Binding-site contacts:
Ligand atom C1 contacts residue THR50 of chain 1.GB at 4.0 Å.
Ligand atom O5 contacts residue THR50 of chain 1.GB at 3.4 Å.
Ligand atom C7 contacts residue TYR59 of chain 1.GB at 3.3 Å (hydrophobic).
Ligand atom C8 contacts residue ASN114 of chain 1.GB at 4.1 Å.
Ligand atom C6 contacts residue THR50 of chain 1.GB at 3.5 Å.
Ligand atom C6 contacts residue GLY53 of chain 1.GB at 3.8 Å.
Ligand atom C7 contacts residue TYR139 of chain 1.GB at 4.0 Å (hydrophobic).
Ligand atom C2 contacts residue ASN48 of chain 1.GB at 2.5 Å.
Ligand atom N2 contacts residue ASN48 of chain 1.GB at 2.8 Å (h-bond).
Ligand atom C8 contacts residue ASN48 of chain 1.GB at 4.4 Å.
Ligand atom C8 contacts residue SER55 of chain 1.GB at 3.0 Å.
Ligand atom O5 contacts residue ASN48 of chain 1.GB at 2.4 Å (h-bond).
Ligand atom O6 contacts residue SER52 of chain 1.GB at 4.3 Å.
Ligand atom N2 contacts residue TYR139 of chain 1.GB at 3.9 Å.
Ligand atom O3 contacts residue LYS112 of chain 1.GB at 4.4 Å.
Ligand atom C8 contacts residue PHE115 of chain 1.GB at 3.9 Å (hydrophobic).
Ligand atom O7 contacts residue TYR59 of chain 1.GB at 2.6 Å (h-bond).
Ligand atom C8 contacts residue THR57 of chain 1.GB at 3.9 Å.
Ligand atom O1S6 contacts residue SER52 of chain 1.GB at 3.3 Å (h-bond).
Ligand atom C8 contacts residue GLY53 of chain 1.GB at 3.5 Å.
Ligand atom C8 contacts residue THR50 of chain 1.GB at 3.6 Å.
Ligand atom C7 contacts residue GLY53 of chain 1.GB at 4.2 Å.
Ligand atom C8 contacts residue TYR59 of chain 1.GB at 3.3 Å (hydrophobic).
Ligand atom O7 contacts residue THR57 of chain 1.GB at 3.2 Å.
Ligand atom C5 contacts residue THR50 of chain 1.GB at 3.4 Å.
Ligand atom N2 contacts residue GLY53 of chain 1.GB at 3.8 Å.
Ligand atom C8 contacts residue TYR139 of chain 1.GB at 3.5 Å (hydrophobic).
Ligand atom O1S6 contacts residue GLY53 of chain 1.GB at 3.8 Å.
Ligand atom C3 contacts residue ASN48 of chain 1.GB at 3.8 Å.
Ligand atom C7 contacts residue ASN48 of chain 1.GB at 3.4 Å.
Ligand atom C7 contacts residue SER55 of chain 1.GB at 4.4 Å.
Ligand atom C7 contacts residue THR57 of chain 1.GB at 3.8 Å.
Ligand atom O7 contacts residue ASN48 of chain 1.GB at 3.6 Å (h-bond).
Ligand atom C5 contacts residue ASN48 of chain 1.GB at 3.7 Å.
Ligand atom C1 contacts residue ASN48 of chain 1.GB at 1.5 Å.
Ligand atom C8 contacts residue ARG56 of chain 1.GB at 4.5 Å.
Ligand atom C4 contacts residue ASN48 of chain 1.GB at 4.3 Å.
Ligand atom C6 contacts residue SER52 of chain 1.GB at 4.0 Å.

This small molecule binds to this protein.
Small molecule (SMILES): CC(=O)N[C@H]1[C@H](O[C@H]2[C@H](O)[C@@H](NC(C)=O)CO[C@@H]2CO)O[C@H](CO)[C@@H](O)[C@@H]1O[C@@H]1O[C@H](CS(=O)(=O)O)[C@@H](O)[C@H](O)[C@H]1O

Sequence of chain 1.GB:
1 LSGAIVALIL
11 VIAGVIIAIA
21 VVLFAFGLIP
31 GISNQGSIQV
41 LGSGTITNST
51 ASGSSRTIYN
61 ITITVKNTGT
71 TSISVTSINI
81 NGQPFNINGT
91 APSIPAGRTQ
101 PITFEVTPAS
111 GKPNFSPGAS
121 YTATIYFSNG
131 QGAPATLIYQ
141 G